Binding-site contacts:
Ligand atom C10 contacts residue VAL133 of chain 3.A at 4.0 Å (hydrophobic).
Ligand atom N5 contacts residue VAL133 of chain 3.A at 3.0 Å (h-bond).
Ligand atom O9 contacts residue GLU188 of chain 3.A at 2.9 Å (salt-bridge).
Ligand atom O1A contacts residue SER134 of chain 3.A at 3.4 Å.
Ligand atom O9 contacts residue TYR93 of chain 3.A at 3.1 Å (h-bond).
Ligand atom C6 contacts residue LEU224 of chain 3.A at 3.6 Å (hydrophobic).
Ligand atom O1B contacts residue LEU224 of chain 3.A at 3.5 Å.
Ligand atom C4 contacts residue GLY223 of chain 3.A at 3.8 Å.
Ligand atom O3 contacts residue GLY223 of chain 3.A at 3.9 Å.
Ligand atom C7 contacts residue TRP151 of chain 3.A at 3.7 Å (hydrophobic).
Ligand atom C9 contacts residue HIS181 of chain 3.A at 3.4 Å.
Ligand atom C8 contacts residue TYR93 of chain 3.A at 3.9 Å (hydrophobic).
Ligand atom C10 contacts residue TRP151 of chain 3.A at 4.0 Å (hydrophobic).
Ligand atom C11 contacts residue TRP151 of chain 3.A at 3.8 Å (hydrophobic).
Ligand atom C11 contacts residue LEU131 of chain 3.A at 3.1 Å (hydrophobic).
Ligand atom N5 contacts residue TRP151 of chain 3.A at 4.0 Å.
Ligand atom C4 contacts residue VAL133 of chain 3.A at 3.3 Å (hydrophobic).
Ligand atom O10 contacts residue LEU192 of chain 3.A at 3.2 Å.
Ligand atom O4 contacts residue GLY223 of chain 3.A at 3.4 Å (h-bond).
Ligand atom C10 contacts residue LEU131 of chain 3.A at 4.0 Å (hydrophobic).
Ligand atom C11 contacts residue GLY132 of chain 3.A at 3.8 Å.
Ligand atom O8 contacts residue TRP151 of chain 3.A at 3.8 Å.
Ligand atom O9 contacts residue HIS181 of chain 3.A at 3.2 Å (h-bond).
Ligand atom C3 contacts residue LYS191 of chain 3.A at 4.0 Å.
Ligand atom C5 contacts residue VAL133 of chain 3.A at 3.7 Å (hydrophobic).
Ligand atom C9 contacts residue TYR93 of chain 3.A at 3.6 Å (hydrophobic).
Ligand atom O1B contacts residue SER134 of chain 3.A at 2.8 Å (h-bond).
Ligand atom O4 contacts residue VAL133 of chain 3.A at 3.8 Å.
Ligand atom O1A contacts residue SER135 of chain 3.A at 2.8 Å (h-bond).
Ligand atom O4 contacts residue LEU224 of chain 3.A at 3.5 Å.
Ligand atom O7 contacts residue LEU192 of chain 3.A at 3.7 Å.
Ligand atom C11 contacts residue ILE153 of chain 3.A at 4.0 Å (hydrophobic).
Ligand atom C1 contacts residue LYS191 of chain 3.A at 3.8 Å.
Ligand atom C1 contacts residue SER134 of chain 3.A at 3.5 Å.
Ligand atom C9 contacts residue LEU192 of chain 3.A at 4.0 Å (hydrophobic).
Ligand atom O9 contacts residue ASN184 of chain 3.A at 4.0 Å.
Ligand atom C9 contacts residue GLU188 of chain 3.A at 3.5 Å.
Ligand atom O8 contacts residue TYR93 of chain 3.A at 2.9 Å (h-bond).
Ligand atom C1 contacts residue SER135 of chain 3.A at 3.8 Å.
Ligand atom C11 contacts residue VAL133 of chain 3.A at 3.9 Å (hydrophobic).

Sequence of chain 3.A:
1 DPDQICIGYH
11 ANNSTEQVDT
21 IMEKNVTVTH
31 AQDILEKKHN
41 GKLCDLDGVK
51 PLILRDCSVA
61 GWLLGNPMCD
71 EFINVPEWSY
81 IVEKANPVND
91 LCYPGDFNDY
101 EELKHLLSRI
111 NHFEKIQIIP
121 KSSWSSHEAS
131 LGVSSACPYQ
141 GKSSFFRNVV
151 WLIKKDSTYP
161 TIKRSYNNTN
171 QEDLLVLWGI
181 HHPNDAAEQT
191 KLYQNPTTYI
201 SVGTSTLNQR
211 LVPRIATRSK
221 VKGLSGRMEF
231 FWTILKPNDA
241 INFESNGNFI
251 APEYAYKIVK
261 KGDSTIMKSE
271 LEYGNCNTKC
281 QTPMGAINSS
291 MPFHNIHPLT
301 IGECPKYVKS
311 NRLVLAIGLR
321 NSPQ

The protein below binds the small molecule below.
Small molecule (SMILES): CC(=O)N[C@@H]1[C@@H](O)[C@H](O[C@@H]2O[C@H](CO[C@]3(C(=O)O)C[C@H](O)[C@@H](NC(C)=O)[C@H]([C@H](O)[C@H](O)CO)O3)[C@H](O)[C@H](O)[C@H]2O)[C@@H](CO)O[C@H]1O